Sequence of chain 1.A:
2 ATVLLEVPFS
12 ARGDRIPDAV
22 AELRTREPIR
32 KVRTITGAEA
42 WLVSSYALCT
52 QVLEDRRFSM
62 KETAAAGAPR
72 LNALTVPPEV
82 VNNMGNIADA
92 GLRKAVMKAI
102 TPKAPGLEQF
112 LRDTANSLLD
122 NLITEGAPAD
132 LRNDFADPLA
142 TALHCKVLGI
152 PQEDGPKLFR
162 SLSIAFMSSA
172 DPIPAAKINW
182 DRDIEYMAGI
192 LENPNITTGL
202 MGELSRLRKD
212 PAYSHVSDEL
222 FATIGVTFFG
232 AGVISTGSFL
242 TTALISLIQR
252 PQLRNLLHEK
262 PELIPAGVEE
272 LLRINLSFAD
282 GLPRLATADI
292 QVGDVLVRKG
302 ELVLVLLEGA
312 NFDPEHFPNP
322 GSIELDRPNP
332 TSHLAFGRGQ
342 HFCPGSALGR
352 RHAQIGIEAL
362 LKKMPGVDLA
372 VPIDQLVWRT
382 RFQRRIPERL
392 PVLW

Binding-site contacts:
Ligand atom OB contacts residue ASN84 of chain 1.A at 3.1 Å (h-bond).
Ligand atom CZB contacts residue VAL77 of chain 1.A at 3.7 Å (hydrophobic).
Ligand atom CE3 contacts residue PHE167 of chain 1.A at 3.8 Å (hydrophobic).
Ligand atom CE4 contacts residue PHE167 of chain 1.A at 3.7 Å (hydrophobic).
Ligand atom CAA contacts residue VAL82 of chain 1.A at 3.1 Å (hydrophobic).
Ligand atom OA contacts residue VAL77 of chain 1.A at 3.8 Å.
Ligand atom CA contacts residue VAL82 of chain 1.A at 3.7 Å (hydrophobic).
Ligand atom CD1 contacts residue HEM1 of chain 1.B at 3.5 Å.
Ligand atom CD4 contacts residue PHE167 of chain 1.A at 3.6 Å (hydrophobic).
Ligand atom CZ3 contacts residue GLN384 of chain 1.A at 3.0 Å.
Ligand atom CH2 contacts residue PHE167 of chain 1.A at 3.1 Å (hydrophobic).
Ligand atom OA contacts residue VAL82 of chain 1.A at 3.3 Å.
Ligand atom CZ2 contacts residue ARG385 of chain 1.A at 3.9 Å.
Ligand atom CE4 contacts residue VAL77 of chain 1.A at 3.4 Å (hydrophobic).
Ligand atom CE3 contacts residue THR228 of chain 1.A at 3.8 Å.
Ligand atom CBA contacts residue GOL1 of chain 1.J at 3.4 Å.
Ligand atom CH2 contacts residue GLN384 of chain 1.A at 3.4 Å.
Ligand atom NA contacts residue VAL81 of chain 1.A at 3.9 Å.
Ligand atom CD3 contacts residue THR228 of chain 1.A at 3.5 Å.
Ligand atom CGB contacts residue PHE167 of chain 1.A at 3.9 Å (hydrophobic).
Ligand atom OA contacts residue VAL81 of chain 1.A at 3.9 Å.
Ligand atom CZB contacts residue PHE167 of chain 1.A at 3.8 Å (hydrophobic).
Ligand atom CD3 contacts residue PHE167 of chain 1.A at 3.8 Å (hydrophobic).
Ligand atom CZ3 contacts residue PHE167 of chain 1.A at 3.5 Å (hydrophobic).
Ligand atom OHB contacts residue ALA166 of chain 1.A at 3.5 Å.
Ligand atom CB contacts residue ASN84 of chain 1.A at 3.9 Å.
Ligand atom NE1 contacts residue HEM1 of chain 1.B at 3.7 Å.
Ligand atom OHB contacts residue VAL77 of chain 1.A at 3.9 Å.
Ligand atom OA contacts residue GOL1 of chain 1.J at 4.0 Å.
Ligand atom CE2 contacts residue GLN384 of chain 1.A at 4.0 Å.
Ligand atom NA contacts residue VAL82 of chain 1.A at 3.6 Å.
Ligand atom CA contacts residue VAL81 of chain 1.A at 3.6 Å (hydrophobic).
Ligand atom NB contacts residue VAL81 of chain 1.A at 3.8 Å.
Ligand atom CBA contacts residue VAL82 of chain 1.A at 3.8 Å (hydrophobic).
Ligand atom OB contacts residue HEM1 of chain 1.B at 3.4 Å.
Ligand atom NA contacts residue ASN84 of chain 1.A at 4.0 Å.
Ligand atom OHB contacts residue TRP181 of chain 1.A at 3.9 Å.
Ligand atom CAA contacts residue VAL81 of chain 1.A at 3.7 Å (hydrophobic).
Ligand atom CD4 contacts residue VAL77 of chain 1.A at 3.9 Å (hydrophobic).
Ligand atom CE4 contacts residue THR76 of chain 1.A at 4.1 Å.

The protein below binds the small molecule below.
Small molecule (SMILES): O=C1N[C@@H](Cc2c[nH]c3ccccc23)C(=O)N[C@H]1Cc1ccc(O)cc1